The protein below binds the small molecule below.
Small molecule (SMILES): C[C@@H]1[C@H]([C@H](C(=O)O)[C@@H](C)O)N=C(C(=O)O)[C@H]1S[C@@H]1CN[C@H](C(=O)N(C)C)C1

Binding-site contacts:
Ligand atom O32 contacts residue HIS137 of chain 1.B at 3.7 Å.
Ligand atom S21 contacts residue TRP26 of chain 1.B at 3.5 Å.
Ligand atom C6 contacts residue ZN1 of chain 1.H at 3.1 Å.
Ligand atom C61 contacts residue HIS77 of chain 1.B at 3.2 Å.
Ligand atom O62 contacts residue HIS77 of chain 1.B at 3.5 Å (h-bond).
Ligand atom C3 contacts residue ZN1 of chain 1.H at 3.0 Å.
Ligand atom C5 contacts residue ASP79 of chain 1.B at 3.2 Å.
Ligand atom O72 contacts residue ASP79 of chain 1.B at 2.8 Å (salt-bridge).
Ligand atom N4 contacts residue ASP79 of chain 1.B at 3.3 Å (salt-bridge).
Ligand atom O32 contacts residue ASN165 of chain 1.B at 2.3 Å (h-bond).
Ligand atom C6 contacts residue ASP79 of chain 1.B at 3.3 Å.
Ligand atom O31 contacts residue HIS137 of chain 1.B at 3.5 Å.
Ligand atom O62 contacts residue ZN1 of chain 1.G at 3.7 Å.
Ligand atom N3A contacts residue HIS195 of chain 1.B at 3.4 Å.
Ligand atom O32 contacts residue LYS159 of chain 1.B at 2.9 Å (salt-bridge).
Ligand atom N4 contacts residue HIS195 of chain 1.B at 3.0 Å (h-bond).
Ligand atom O72 contacts residue SER78 of chain 1.B at 3.3 Å (h-bond).
Ligand atom C31 contacts residue LYS159 of chain 1.B at 2.4 Å.
Ligand atom C3 contacts residue HIS195 of chain 1.B at 3.4 Å.
Ligand atom C5 contacts residue ZN1 of chain 1.H at 2.7 Å.
Ligand atom C61 contacts residue ZN1 of chain 1.G at 2.7 Å.
Ligand atom O32 contacts residue GLY164 of chain 1.B at 3.0 Å.
Ligand atom N4 contacts residue ZN1 of chain 1.H at 1.9 Å.
Ligand atom C9A contacts residue LYS159 of chain 1.B at 3.4 Å.
Ligand atom O62 contacts residue ASN165 of chain 1.B at 3.6 Å (h-bond).
Ligand atom C62 contacts residue ASN165 of chain 1.B at 3.0 Å.
Ligand atom C62 contacts residue ZN1 of chain 1.G at 2.9 Å.
Ligand atom C31 contacts residue HIS137 of chain 1.B at 3.6 Å.
Ligand atom O71 contacts residue SER78 of chain 1.B at 3.7 Å.
Ligand atom O32 contacts residue LEU163 of chain 1.B at 3.6 Å.
Ligand atom C4A contacts residue HIS195 of chain 1.B at 3.5 Å.
Ligand atom C62 contacts residue HIS77 of chain 1.B at 3.5 Å.
Ligand atom O31 contacts residue LYS159 of chain 1.B at 1.3 Å (salt-bridge).
Ligand atom S21 contacts residue ASN165 of chain 1.B at 3.7 Å.
Ligand atom C6 contacts residue ZN1 of chain 1.G at 3.5 Å.
Ligand atom C7 contacts residue ASP79 of chain 1.B at 3.5 Å.
Ligand atom C62 contacts residue HIS137 of chain 1.B at 3.1 Å.
Ligand atom C2A contacts residue TRP26 of chain 1.B at 3.2 Å (hydrophobic).
Ligand atom C31 contacts residue ASN165 of chain 1.B at 3.5 Å.
Ligand atom C8A contacts residue GLY162 of chain 1.B at 3.2 Å.

Sequence of chain 1.B:
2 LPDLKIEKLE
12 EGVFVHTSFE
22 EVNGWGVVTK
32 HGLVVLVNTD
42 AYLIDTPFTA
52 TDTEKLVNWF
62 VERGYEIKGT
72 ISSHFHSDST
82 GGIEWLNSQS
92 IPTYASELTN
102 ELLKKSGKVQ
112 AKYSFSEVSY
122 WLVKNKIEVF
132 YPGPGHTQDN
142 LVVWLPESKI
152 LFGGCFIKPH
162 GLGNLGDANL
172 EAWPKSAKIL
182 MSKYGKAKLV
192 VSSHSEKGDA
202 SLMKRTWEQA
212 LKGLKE